The protein below binds the small molecule below.
Small molecule (SMILES): Cc1cc(N)nc(CCc2c(F)c(F)cc(CCCN(C)C)c2F)c1

Binding-site contacts:
Ligand atom C22 contacts residue ARG307 of chain 1.A at 3.0 Å.
Ligand atom C09 contacts residue GLU296 of chain 1.A at 3.6 Å.
Ligand atom C18 contacts residue GLN182 of chain 1.A at 3.7 Å.
Ligand atom F16 contacts residue HEM1 of chain 1.C at 3.1 Å.
Ligand atom C04 contacts residue HEM1 of chain 1.C at 3.8 Å.
Ligand atom C21 contacts residue ASP301 of chain 1.A at 3.0 Å.
Ligand atom N02 contacts residue TYR292 of chain 1.A at 3.5 Å.
Ligand atom C03 contacts residue PRO269 of chain 1.A at 3.6 Å (hydrophobic).
Ligand atom C02 contacts residue TRP291 of chain 1.A at 3.6 Å (hydrophobic).
Ligand atom C02 contacts residue HEM1 of chain 1.C at 3.6 Å.
Ligand atom C17 contacts residue ARG185 of chain 1.A at 3.5 Å.
Ligand atom C08 contacts residue GLU296 of chain 1.A at 3.6 Å.
Ligand atom C21 contacts residue ARG185 of chain 1.A at 3.1 Å.
Ligand atom C21 contacts residue ARG307 of chain 1.A at 3.4 Å.
Ligand atom C07 contacts residue HEM1 of chain 1.C at 3.3 Å.
Ligand atom C08 contacts residue HEM1 of chain 1.C at 3.5 Å.
Ligand atom N20 contacts residue ASP301 of chain 1.A at 3.4 Å (salt-bridge).
Ligand atom C06 contacts residue GLU296 of chain 1.A at 3.5 Å.
Ligand atom C15 contacts residue HEM1 of chain 1.C at 3.6 Å.
Ligand atom C11 contacts residue HEM1 of chain 1.C at 3.6 Å.
Ligand atom C02 contacts residue PRO269 of chain 1.A at 3.7 Å (hydrophobic).
Ligand atom N02 contacts residue TRP291 of chain 1.A at 2.6 Å (h-bond).
Ligand atom C17 contacts residue GLN182 of chain 1.A at 3.0 Å.
Ligand atom C03 contacts residue HEM1 of chain 1.C at 3.3 Å.
Ligand atom C07 contacts residue PHE288 of chain 1.A at 3.7 Å (hydrophobic).
Ligand atom N02 contacts residue PRO269 of chain 1.A at 3.7 Å.
Ligand atom C07 contacts residue GLY290 of chain 1.A at 3.4 Å.
Ligand atom F12 contacts residue GLN182 of chain 1.A at 2.8 Å.
Ligand atom N02 contacts residue HEM1 of chain 1.C at 3.5 Å.
Ligand atom N20 contacts residue ARG307 of chain 1.A at 3.4 Å (salt-bridge).
Ligand atom C16 contacts residue VAL271 of chain 1.A at 3.7 Å (hydrophobic).
Ligand atom C12 contacts residue GLN182 of chain 1.A at 3.7 Å.
Ligand atom C21 contacts residue GLN182 of chain 1.A at 3.7 Å.
Ligand atom C11 contacts residue VAL271 of chain 1.A at 3.7 Å (hydrophobic).
Ligand atom N02 contacts residue GLU296 of chain 1.A at 2.7 Å (salt-bridge).
Ligand atom N01 contacts residue GLU296 of chain 1.A at 2.7 Å (salt-bridge).
Ligand atom C02 contacts residue GLU296 of chain 1.A at 3.5 Å.
Ligand atom F15 contacts residue HEM1 of chain 1.C at 2.4 Å.
Ligand atom C18 contacts residue ARG185 of chain 1.A at 3.2 Å.
Ligand atom C16 contacts residue HEM1 of chain 1.C at 3.5 Å.

Sequence of chain 1.A:
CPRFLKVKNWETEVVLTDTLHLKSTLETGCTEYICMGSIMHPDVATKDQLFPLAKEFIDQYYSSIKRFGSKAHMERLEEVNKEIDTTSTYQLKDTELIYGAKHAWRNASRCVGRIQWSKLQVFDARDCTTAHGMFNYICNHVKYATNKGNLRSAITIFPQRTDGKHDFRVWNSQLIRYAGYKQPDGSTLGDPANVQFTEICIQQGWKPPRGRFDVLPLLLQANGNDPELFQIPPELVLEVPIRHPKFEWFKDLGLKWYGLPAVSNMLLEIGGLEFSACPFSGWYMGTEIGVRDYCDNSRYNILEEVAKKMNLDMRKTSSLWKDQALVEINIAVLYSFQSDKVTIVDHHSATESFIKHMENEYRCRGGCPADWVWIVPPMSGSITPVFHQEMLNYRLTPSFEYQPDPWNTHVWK